Sequence of chain 1.A:
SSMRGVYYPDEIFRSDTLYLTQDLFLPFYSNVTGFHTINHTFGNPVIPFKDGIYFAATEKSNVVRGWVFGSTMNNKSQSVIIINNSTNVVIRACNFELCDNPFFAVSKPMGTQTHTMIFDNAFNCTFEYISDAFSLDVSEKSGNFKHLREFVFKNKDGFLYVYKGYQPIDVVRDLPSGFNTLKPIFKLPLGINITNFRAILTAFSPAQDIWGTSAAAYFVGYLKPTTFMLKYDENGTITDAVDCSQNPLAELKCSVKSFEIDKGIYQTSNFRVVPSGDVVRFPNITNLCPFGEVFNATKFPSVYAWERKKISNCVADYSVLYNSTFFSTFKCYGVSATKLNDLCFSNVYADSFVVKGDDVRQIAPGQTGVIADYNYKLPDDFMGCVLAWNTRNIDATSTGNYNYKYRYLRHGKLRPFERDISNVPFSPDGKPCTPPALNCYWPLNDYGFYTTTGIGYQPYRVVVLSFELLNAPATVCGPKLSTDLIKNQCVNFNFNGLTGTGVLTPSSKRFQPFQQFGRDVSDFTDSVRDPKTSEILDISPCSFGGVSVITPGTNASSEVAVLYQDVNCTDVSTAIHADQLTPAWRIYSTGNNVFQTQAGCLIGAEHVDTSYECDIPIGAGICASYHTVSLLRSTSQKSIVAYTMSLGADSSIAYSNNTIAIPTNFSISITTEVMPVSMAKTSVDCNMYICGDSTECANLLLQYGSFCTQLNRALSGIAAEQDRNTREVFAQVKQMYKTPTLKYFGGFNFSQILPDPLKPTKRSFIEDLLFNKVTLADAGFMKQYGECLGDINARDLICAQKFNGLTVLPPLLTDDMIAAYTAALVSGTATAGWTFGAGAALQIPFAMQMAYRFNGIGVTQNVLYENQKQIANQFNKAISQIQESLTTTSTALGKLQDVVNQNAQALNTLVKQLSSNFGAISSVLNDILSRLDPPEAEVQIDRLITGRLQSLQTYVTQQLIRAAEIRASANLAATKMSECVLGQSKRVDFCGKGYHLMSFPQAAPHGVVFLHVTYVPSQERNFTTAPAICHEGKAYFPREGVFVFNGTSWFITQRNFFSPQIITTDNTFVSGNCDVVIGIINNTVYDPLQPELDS

Binding-site contacts:
Ligand atom O7 contacts residue HIS1065 of chain 1.A at 3.2 Å (h-bond).
Ligand atom C4 contacts residue HIS1065 of chain 1.A at 3.3 Å.
Ligand atom C2 contacts residue ASN1117 of chain 1.A at 4.5 Å.
Ligand atom C5 contacts residue ASN1116 of chain 1.A at 3.7 Å.
Ligand atom N2 contacts residue ASN1116 of chain 1.A at 3.0 Å (h-bond).
Ligand atom C7 contacts residue ASN1117 of chain 1.A at 3.5 Å.
Ligand atom C2 contacts residue HIS1065 of chain 1.A at 3.5 Å.
Ligand atom C4 contacts residue GLU1066 of chain 1.A at 4.1 Å.
Ligand atom O3 contacts residue HIS1065 of chain 1.A at 3.3 Å (h-bond).
Ligand atom C8 contacts residue ASN1117 of chain 1.A at 3.9 Å.
Ligand atom C4 contacts residue ASN1116 of chain 1.A at 4.2 Å.
Ligand atom N2 contacts residue ASN1117 of chain 1.A at 4.0 Å.
Ligand atom O3 contacts residue GLU1066 of chain 1.A at 3.9 Å.
Ligand atom O5 contacts residue ASN1116 of chain 1.A at 2.3 Å (h-bond).
Ligand atom O6 contacts residue CYS1064 of chain 1.A at 4.1 Å.
Ligand atom C3 contacts residue HIS1065 of chain 1.A at 3.8 Å.
Ligand atom C1 contacts residue ASN1116 of chain 1.A at 1.5 Å.
Ligand atom N2 contacts residue CYS1064 of chain 1.A at 4.5 Å.
Ligand atom C8 contacts residue ASN1116 of chain 1.A at 4.2 Å.
Ligand atom C2 contacts residue ASN1116 of chain 1.A at 2.5 Å.
Ligand atom C6 contacts residue HIS1065 of chain 1.A at 3.7 Å.
Ligand atom O7 contacts residue THR1118 of chain 1.A at 2.8 Å (h-bond).
Ligand atom C2 contacts residue CYS1064 of chain 1.A at 3.8 Å (hydrophobic).
Ligand atom O7 contacts residue ASN1117 of chain 1.A at 3.2 Å.
Ligand atom C7 contacts residue HIS1065 of chain 1.A at 4.3 Å.
Ligand atom C7 contacts residue ASN1116 of chain 1.A at 4.2 Å.
Ligand atom C3 contacts residue ASN1116 of chain 1.A at 3.8 Å.
Ligand atom C7 contacts residue THR1118 of chain 1.A at 3.4 Å.
Ligand atom C8 contacts residue THR1118 of chain 1.A at 3.3 Å.
Ligand atom O5 contacts residue HIS1065 of chain 1.A at 3.0 Å (h-bond).
Ligand atom C1 contacts residue HIS1065 of chain 1.A at 3.7 Å.
Ligand atom O6 contacts residue HIS1065 of chain 1.A at 2.7 Å (h-bond).
Ligand atom O6 contacts residue GLU1066 of chain 1.A at 3.5 Å.
Ligand atom C1 contacts residue CYS1064 of chain 1.A at 3.8 Å (hydrophobic).
Ligand atom C6 contacts residue GLY1067 of chain 1.A at 4.2 Å.
Ligand atom C6 contacts residue GLU1066 of chain 1.A at 4.5 Å.
Ligand atom C5 contacts residue HIS1065 of chain 1.A at 3.5 Å.
Ligand atom O5 contacts residue CYS1064 of chain 1.A at 4.0 Å.
Ligand atom O6 contacts residue GLY1067 of chain 1.A at 2.9 Å (h-bond).
Ligand atom O4 contacts residue GLU1066 of chain 1.A at 3.9 Å.

This small molecule binds to this protein.
Small molecule (SMILES): CC(=O)N[C@@H]1[C@@H](O)[C@H](O)[C@@H](CO)O[C@H]1O